Sequence of chain 1.A:
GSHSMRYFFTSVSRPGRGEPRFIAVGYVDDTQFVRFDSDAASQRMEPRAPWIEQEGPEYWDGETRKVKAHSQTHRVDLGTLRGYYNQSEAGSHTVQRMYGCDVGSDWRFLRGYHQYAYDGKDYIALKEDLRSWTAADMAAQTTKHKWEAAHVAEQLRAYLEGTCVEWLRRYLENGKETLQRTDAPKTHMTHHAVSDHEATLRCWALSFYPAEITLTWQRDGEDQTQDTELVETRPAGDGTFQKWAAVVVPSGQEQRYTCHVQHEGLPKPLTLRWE

This small molecule binds to this protein.
Small molecule (SMILES): CC[C@H](C)[C@H](NC(=O)CN)C(=O)N[C@@H](CC(C)C)C(=O)NCC(=O)N[C@@H](Cc1ccccc1)C(=O)N[C@H](C(=O)N[C@@H](Cc1ccccc1)C(=O)N[C@H](C(=O)N[C@@H](CC(C)C)C(=O)O)[C@@H](C)O)C(C)C

Binding-site contacts:
Ligand atom CA contacts residue TYR171 of chain 1.A at 3.4 Å (hydrophobic).
Ligand atom N contacts residue TYR7 of chain 1.A at 3.0 Å (h-bond).
Ligand atom CB contacts residue THR73 of chain 1.A at 3.3 Å.
Ligand atom O contacts residue TRP147 of chain 1.A at 3.0 Å (h-bond).
Ligand atom CG2 contacts residue TYR7 of chain 1.A at 3.3 Å (hydrophobic).
Ligand atom O contacts residue LYS146 of chain 1.A at 3.1 Å.
Ligand atom CD1 contacts residue ASP77 of chain 1.A at 3.4 Å.
Ligand atom CG1 contacts residue GLU63 of chain 1.A at 3.5 Å.
Ligand atom CG2 contacts residue TYR99 of chain 1.A at 3.5 Å (hydrophobic).
Ligand atom CZ contacts residue GLN155 of chain 1.A at 3.4 Å.
Ligand atom CA contacts residue TYR7 of chain 1.A at 3.3 Å (hydrophobic).
Ligand atom O contacts residue LYS146 of chain 1.A at 3.5 Å.
Ligand atom N contacts residue TYR99 of chain 1.A at 3.3 Å (h-bond).
Ligand atom C contacts residue GLU63 of chain 1.A at 3.5 Å.
Ligand atom O contacts residue LYS66 of chain 1.A at 3.2 Å (salt-bridge).
Ligand atom N contacts residue TRP167 of chain 1.A at 3.4 Å.
Ligand atom CA contacts residue TYR159 of chain 1.A at 3.4 Å (hydrophobic).
Ligand atom O contacts residue TRP167 of chain 1.A at 3.4 Å.
Ligand atom CB contacts residue TYR99 of chain 1.A at 3.3 Å (hydrophobic).
Ligand atom CG2 contacts residue THR73 of chain 1.A at 3.4 Å.
Ligand atom N contacts residue ASP77 of chain 1.A at 3.1 Å (salt-bridge).
Ligand atom O contacts residue HIS70 of chain 1.A at 3.3 Å.
Ligand atom CD1 contacts residue VAL67 of chain 1.A at 3.2 Å (hydrophobic).
Ligand atom C contacts residue TYR159 of chain 1.A at 3.5 Å (hydrophobic).
Ligand atom N contacts residue TYR171 of chain 1.A at 2.8 Å (h-bond).
Ligand atom O contacts residue THR143 of chain 1.A at 3.0 Å (h-bond).
Ligand atom CG2 contacts residue VAL76 of chain 1.A at 3.5 Å (hydrophobic).
Ligand atom CD1 contacts residue TRP147 of chain 1.A at 3.4 Å (hydrophobic).
Ligand atom N contacts residue GLU63 of chain 1.A at 3.0 Å (salt-bridge).
Ligand atom CG2 contacts residue THR73 of chain 1.A at 3.3 Å.
Ligand atom O contacts residue TYR159 of chain 1.A at 2.7 Å (h-bond).
Ligand atom O contacts residue THR73 of chain 1.A at 3.0 Å.
Ligand atom CD1 contacts residue LYS66 of chain 1.A at 3.4 Å.
Ligand atom OG1 contacts residue LYS146 of chain 1.A at 3.2 Å (salt-bridge).
Ligand atom CD2 contacts residue TYR123 of chain 1.A at 3.4 Å (hydrophobic).
Ligand atom CD1 contacts residue LEU81 of chain 1.A at 3.4 Å (hydrophobic).
Ligand atom CD2 contacts residue TYR159 of chain 1.A at 3.5 Å (hydrophobic).
Ligand atom CZ contacts residue ARG97 of chain 1.A at 3.4 Å.
Ligand atom CA contacts residue GLU63 of chain 1.A at 3.1 Å.
Ligand atom CD1 contacts residue ARG97 of chain 1.A at 3.3 Å.